This small molecule binds to this protein.
Small molecule (SMILES): C[C@H](O)[C@H](N)[C@@H]1O[C@](O)(C(=O)O)C[C@H](O)[C@@H]1N

Sequence of chain 1.B:
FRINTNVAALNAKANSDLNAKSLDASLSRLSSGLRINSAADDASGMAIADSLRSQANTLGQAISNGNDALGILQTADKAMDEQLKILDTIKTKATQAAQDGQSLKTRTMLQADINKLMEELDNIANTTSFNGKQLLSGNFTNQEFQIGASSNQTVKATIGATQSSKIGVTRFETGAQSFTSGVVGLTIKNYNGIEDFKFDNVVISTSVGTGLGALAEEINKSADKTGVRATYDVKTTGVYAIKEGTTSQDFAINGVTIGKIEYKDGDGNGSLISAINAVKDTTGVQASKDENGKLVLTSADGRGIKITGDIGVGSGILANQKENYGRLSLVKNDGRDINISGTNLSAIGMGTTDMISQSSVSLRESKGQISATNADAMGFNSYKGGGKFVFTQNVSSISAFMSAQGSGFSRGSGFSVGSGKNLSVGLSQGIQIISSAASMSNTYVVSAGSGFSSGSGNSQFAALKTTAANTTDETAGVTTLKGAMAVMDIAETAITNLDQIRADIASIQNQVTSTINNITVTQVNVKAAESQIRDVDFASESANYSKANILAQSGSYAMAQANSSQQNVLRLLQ

Binding-site contacts:
Ligand atom C2 contacts residue SER443 of chain 1.B at 1.4 Å.
Ligand atom C4 contacts residue ASN444 of chain 1.B at 3.4 Å.
Ligand atom O1B contacts residue SER443 of chain 1.B at 2.7 Å (h-bond).
Ligand atom C4 contacts residue SER443 of chain 1.B at 3.5 Å.
Ligand atom C6 contacts residue ASN444 of chain 1.B at 4.0 Å.
Ligand atom C5 contacts residue ASN444 of chain 1.B at 4.0 Å.
Ligand atom C5 contacts residue SER443 of chain 1.B at 4.1 Å.
Ligand atom C1 contacts residue SER443 of chain 1.B at 1.9 Å.
Ligand atom O6 contacts residue SER443 of chain 1.B at 2.6 Å (h-bond).
Ligand atom C2 contacts residue ASN444 of chain 1.B at 4.2 Å.
Ligand atom O4 contacts residue ASN444 of chain 1.B at 4.0 Å.
Ligand atom C3 contacts residue ASN444 of chain 1.B at 4.0 Å.
Ligand atom O1A contacts residue SER441 of chain 1.B at 3.8 Å.
Ligand atom C6 contacts residue SER443 of chain 1.B at 3.5 Å.
Ligand atom C3 contacts residue SER443 of chain 1.B at 2.6 Å.
Ligand atom O8 contacts residue SER443 of chain 1.B at 4.3 Å.
Ligand atom O1A contacts residue SER443 of chain 1.B at 2.4 Å (h-bond).
Ligand atom O1A contacts residue MET442 of chain 1.B at 4.3 Å.